Binding-site contacts:
Ligand atom O1 contacts residue HIS225 of chain 1.A at 3.4 Å (h-bond).
Ligand atom O3 contacts residue HIS92 of chain 1.A at 3.1 Å (h-bond).
Ligand atom O2 contacts residue SER311 of chain 1.A at 4.0 Å.
Ligand atom P1 contacts residue HIS92 of chain 1.A at 4.5 Å.
Ligand atom C5 contacts residue SER311 of chain 1.A at 3.8 Å.
Ligand atom C3 contacts residue CYS221 of chain 1.A at 2.3 Å (hydrophobic).
Ligand atom O5 contacts residue HIS310 of chain 1.A at 2.9 Å (h-bond).
Ligand atom O3 contacts residue HIS225 of chain 1.A at 3.4 Å.
Ligand atom C5 contacts residue HIS92 of chain 1.A at 3.5 Å.
Ligand atom C2 contacts residue HIS310 of chain 1.A at 3.9 Å.
Ligand atom C3 contacts residue ALA287 of chain 1.A at 3.4 Å (hydrophobic).
Ligand atom C2 contacts residue GLY286 of chain 1.A at 4.0 Å.
Ligand atom P1 contacts residue HIS310 of chain 1.A at 3.8 Å.
Ligand atom P1 contacts residue HIS225 of chain 1.A at 4.1 Å.
Ligand atom C3 contacts residue HIS92 of chain 1.A at 3.9 Å.
Ligand atom O1 contacts residue SER311 of chain 1.A at 2.7 Å (h-bond).
Ligand atom C3 contacts residue HIS310 of chain 1.A at 4.4 Å.
Ligand atom C5 contacts residue HIS225 of chain 1.A at 3.3 Å.
Ligand atom O3 contacts residue SER311 of chain 1.A at 4.0 Å.
Ligand atom O5 contacts residue GLY286 of chain 1.A at 3.1 Å.
Ligand atom O5 contacts residue ALA287 of chain 1.A at 2.9 Å (h-bond).
Ligand atom O5 contacts residue CYS221 of chain 1.A at 2.6 Å (h-bond).
Ligand atom O3 contacts residue CYS221 of chain 1.A at 3.4 Å (h-bond).
Ligand atom C2 contacts residue CYS221 of chain 1.A at 1.6 Å (hydrophobic).
Ligand atom C2 contacts residue HIS92 of chain 1.A at 4.4 Å.
Ligand atom O1 contacts residue MET326 of chain 1.A at 4.2 Å.
Ligand atom C2 contacts residue ALA287 of chain 1.A at 3.7 Å (hydrophobic).
Ligand atom P1 contacts residue CYS221 of chain 1.A at 3.1 Å.
Ligand atom O2 contacts residue CYS221 of chain 1.A at 4.2 Å.
Ligand atom O1 contacts residue HIS310 of chain 1.A at 4.0 Å.
Ligand atom C3 contacts residue LEU288 of chain 1.A at 4.0 Å (hydrophobic).
Ligand atom O2 contacts residue HIS310 of chain 1.A at 2.9 Å (h-bond).
Ligand atom O1 contacts residue CYS221 of chain 1.A at 3.2 Å.
Ligand atom P1 contacts residue SER311 of chain 1.A at 3.9 Å.

Sequence of chain 1.A:
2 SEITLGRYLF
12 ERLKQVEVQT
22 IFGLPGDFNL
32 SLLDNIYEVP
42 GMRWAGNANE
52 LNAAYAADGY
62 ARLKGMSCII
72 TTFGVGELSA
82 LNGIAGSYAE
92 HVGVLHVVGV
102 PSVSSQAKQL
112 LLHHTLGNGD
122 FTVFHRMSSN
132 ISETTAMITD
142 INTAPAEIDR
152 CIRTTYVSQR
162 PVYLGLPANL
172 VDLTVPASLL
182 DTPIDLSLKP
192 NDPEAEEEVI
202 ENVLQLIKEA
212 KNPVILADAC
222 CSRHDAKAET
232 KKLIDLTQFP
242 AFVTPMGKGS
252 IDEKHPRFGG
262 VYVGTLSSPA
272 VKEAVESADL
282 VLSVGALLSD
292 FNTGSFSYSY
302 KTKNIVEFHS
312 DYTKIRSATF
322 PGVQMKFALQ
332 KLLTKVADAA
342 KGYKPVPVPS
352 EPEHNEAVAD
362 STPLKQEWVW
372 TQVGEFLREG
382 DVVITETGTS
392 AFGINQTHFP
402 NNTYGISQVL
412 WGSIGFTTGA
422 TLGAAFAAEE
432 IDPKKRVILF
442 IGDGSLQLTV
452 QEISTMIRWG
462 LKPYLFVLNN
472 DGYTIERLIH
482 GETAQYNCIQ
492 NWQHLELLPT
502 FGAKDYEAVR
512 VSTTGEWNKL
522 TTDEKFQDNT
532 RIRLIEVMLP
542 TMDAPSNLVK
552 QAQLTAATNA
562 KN

This protein binds this small molecule.
Small molecule (SMILES): COP(=O)(O)[C@H](C)O